Sequence of chain 2.A:
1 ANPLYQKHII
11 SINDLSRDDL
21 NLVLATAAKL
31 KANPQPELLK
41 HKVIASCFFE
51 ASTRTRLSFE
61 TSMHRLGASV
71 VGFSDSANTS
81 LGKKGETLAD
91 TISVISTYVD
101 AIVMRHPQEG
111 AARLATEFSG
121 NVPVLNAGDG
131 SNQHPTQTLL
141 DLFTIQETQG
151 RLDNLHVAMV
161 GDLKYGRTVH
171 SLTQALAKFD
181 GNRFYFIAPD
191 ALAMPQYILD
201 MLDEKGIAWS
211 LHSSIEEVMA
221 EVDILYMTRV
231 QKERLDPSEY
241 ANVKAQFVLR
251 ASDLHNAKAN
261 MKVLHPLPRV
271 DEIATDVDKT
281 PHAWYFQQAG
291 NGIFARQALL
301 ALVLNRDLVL

This small molecule binds to this protein.
Small molecule (SMILES): O=C(O)C[C@H](NC(=O)CP(=O)(O)O)C(=O)O

Sequence of chain 3.A:
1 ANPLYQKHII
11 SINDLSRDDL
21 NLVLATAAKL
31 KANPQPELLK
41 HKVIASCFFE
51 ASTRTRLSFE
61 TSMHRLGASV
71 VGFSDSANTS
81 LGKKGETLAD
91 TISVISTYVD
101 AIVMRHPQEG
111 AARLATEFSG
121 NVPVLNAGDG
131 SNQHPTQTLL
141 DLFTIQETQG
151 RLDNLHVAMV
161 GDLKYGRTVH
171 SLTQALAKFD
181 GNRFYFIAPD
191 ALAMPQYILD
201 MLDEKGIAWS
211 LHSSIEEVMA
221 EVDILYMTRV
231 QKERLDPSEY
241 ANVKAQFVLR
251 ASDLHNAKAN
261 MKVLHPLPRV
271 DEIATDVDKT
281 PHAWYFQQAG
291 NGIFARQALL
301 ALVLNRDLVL

Binding-site contacts:
Ligand atom C2 contacts residue LEU267 of chain 2.A at 3.8 Å (hydrophobic).
Ligand atom N2 contacts residue LEU267 of chain 2.A at 2.8 Å (h-bond).
Ligand atom O2 contacts residue HIS134 of chain 2.A at 3.6 Å.
Ligand atom O5 contacts residue GLN231 of chain 2.A at 3.0 Å (h-bond).
Ligand atom O3P contacts residue ARG105 of chain 2.A at 3.1 Å (salt-bridge).
Ligand atom O2P contacts residue ARG54 of chain 2.A at 2.8 Å (salt-bridge).
Ligand atom C5 contacts residue GLN231 of chain 2.A at 3.5 Å.
Ligand atom O1P contacts residue ARG105 of chain 2.A at 2.7 Å (salt-bridge).
Ligand atom O1 contacts residue THR55 of chain 2.A at 2.9 Å (h-bond).
Ligand atom C4 contacts residue HIS134 of chain 2.A at 3.8 Å.
Ligand atom C1P contacts residue ARG54 of chain 2.A at 3.3 Å.
Ligand atom P contacts residue SER80 of chain 3.A at 3.6 Å.
Ligand atom O4 contacts residue GLN231 of chain 2.A at 3.8 Å.
Ligand atom O1 contacts residue ARG105 of chain 2.A at 2.8 Å (salt-bridge).
Ligand atom O1P contacts residue SER80 of chain 3.A at 3.1 Å (h-bond).
Ligand atom O5 contacts residue ARG229 of chain 2.A at 3.0 Å (salt-bridge).
Ligand atom O4 contacts residue LYS84 of chain 3.A at 3.1 Å (salt-bridge).
Ligand atom O3P contacts residue THR53 of chain 2.A at 3.7 Å.
Ligand atom O1 contacts residue HIS134 of chain 2.A at 2.9 Å (h-bond).
Ligand atom C5 contacts residue ARG229 of chain 2.A at 3.6 Å.
Ligand atom O3P contacts residue ARG54 of chain 2.A at 3.5 Å (salt-bridge).
Ligand atom C4 contacts residue ARG167 of chain 2.A at 3.5 Å.
Ligand atom C1 contacts residue LEU267 of chain 2.A at 3.5 Å (hydrophobic).
Ligand atom O4 contacts residue ARG229 of chain 2.A at 2.9 Å (salt-bridge).
Ligand atom O3P contacts residue THR55 of chain 2.A at 2.7 Å (h-bond).
Ligand atom O3 contacts residue LYS84 of chain 3.A at 3.0 Å (salt-bridge).
Ligand atom O2P contacts residue SER80 of chain 3.A at 3.0 Å (h-bond).
Ligand atom O3 contacts residue ARG105 of chain 2.A at 3.3 Å (salt-bridge).
Ligand atom C5 contacts residue LEU267 of chain 2.A at 3.7 Å (hydrophobic).
Ligand atom C1P contacts residue LEU267 of chain 2.A at 3.3 Å (hydrophobic).
Ligand atom C3 contacts residue LEU267 of chain 2.A at 3.6 Å (hydrophobic).
Ligand atom P contacts residue ARG54 of chain 2.A at 3.7 Å.
Ligand atom O2 contacts residue ARG167 of chain 2.A at 2.7 Å (salt-bridge).
Ligand atom O3P contacts residue SER52 of chain 2.A at 2.7 Å (h-bond).
Ligand atom P contacts residue THR53 of chain 2.A at 3.7 Å.
Ligand atom P contacts residue ARG105 of chain 2.A at 3.5 Å.
Ligand atom O3 contacts residue ARG167 of chain 2.A at 2.9 Å (salt-bridge).
Ligand atom O1P contacts residue LYS84 of chain 3.A at 2.8 Å (salt-bridge).
Ligand atom O2P contacts residue THR53 of chain 2.A at 2.8 Å (h-bond).
Ligand atom C1 contacts residue ARG105 of chain 2.A at 3.7 Å.